Sequence of chain 1.B:
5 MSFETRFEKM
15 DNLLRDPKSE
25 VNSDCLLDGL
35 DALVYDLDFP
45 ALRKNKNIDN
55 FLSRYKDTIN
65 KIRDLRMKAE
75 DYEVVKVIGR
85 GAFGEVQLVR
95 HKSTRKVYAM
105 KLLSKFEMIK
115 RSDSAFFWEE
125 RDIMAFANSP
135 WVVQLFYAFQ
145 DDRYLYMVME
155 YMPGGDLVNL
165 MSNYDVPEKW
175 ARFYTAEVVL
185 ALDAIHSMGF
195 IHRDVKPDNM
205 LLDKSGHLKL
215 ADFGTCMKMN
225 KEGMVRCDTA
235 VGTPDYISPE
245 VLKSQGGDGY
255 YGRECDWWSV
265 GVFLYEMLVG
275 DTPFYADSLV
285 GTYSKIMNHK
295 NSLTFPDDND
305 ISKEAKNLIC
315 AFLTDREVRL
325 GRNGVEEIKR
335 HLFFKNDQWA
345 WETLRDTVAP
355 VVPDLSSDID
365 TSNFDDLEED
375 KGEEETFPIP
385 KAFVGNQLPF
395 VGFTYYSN

This protein binds this small molecule.
Small molecule (SMILES): Cc1cncc2cccc(S(=O)(=O)N3CCCNC[C@@H]3C)c12

Binding-site contacts:
Ligand atom C1 contacts residue MET156 of chain 1.B at 3.5 Å (hydrophobic).
Ligand atom C8 contacts residue MET153 of chain 1.B at 3.7 Å (hydrophobic).
Ligand atom C7 contacts residue ALA215 of chain 1.B at 3.9 Å (hydrophobic).
Ligand atom N2 contacts residue GLU154 of chain 1.B at 4.1 Å.
Ligand atom C7 contacts residue MET153 of chain 1.B at 3.6 Å (hydrophobic).
Ligand atom C10 contacts residue LEU205 of chain 1.B at 3.5 Å (hydrophobic).
Ligand atom C3 contacts residue ILE82 of chain 1.B at 3.6 Å (hydrophobic).
Ligand atom O1 contacts residue LEU205 of chain 1.B at 4.0 Å.
Ligand atom C3 contacts residue TYR155 of chain 1.B at 3.9 Å (hydrophobic).
Ligand atom C1 contacts residue GLU154 of chain 1.B at 3.4 Å.
Ligand atom C3 contacts residue MET156 of chain 1.B at 4.0 Å (hydrophobic).
Ligand atom C4 contacts residue LEU205 of chain 1.B at 3.9 Å (hydrophobic).
Ligand atom N2 contacts residue TYR155 of chain 1.B at 3.5 Å.
Ligand atom C3 contacts residue LEU205 of chain 1.B at 4.2 Å (hydrophobic).
Ligand atom C4 contacts residue PHE368 of chain 1.B at 4.2 Å (hydrophobic).
Ligand atom C2M contacts residue ASN203 of chain 1.B at 4.2 Å.
Ligand atom C27 contacts residue VAL90 of chain 1.B at 4.0 Å (hydrophobic).
Ligand atom C5 contacts residue LEU205 of chain 1.B at 3.9 Å (hydrophobic).
Ligand atom CM contacts residue ILE82 of chain 1.B at 4.0 Å (hydrophobic).
Ligand atom N2 contacts residue ALA103 of chain 1.B at 3.5 Å.
Ligand atom C23 contacts residue ASP202 of chain 1.B at 3.6 Å.
Ligand atom C9 contacts residue ALA103 of chain 1.B at 4.0 Å (hydrophobic).
Ligand atom C2M contacts residue ASP202 of chain 1.B at 3.6 Å.
Ligand atom C25 contacts residue ARG84 of chain 1.B at 3.7 Å.
Ligand atom O2 contacts residue VAL90 of chain 1.B at 3.6 Å.
Ligand atom C2M contacts residue ALA215 of chain 1.B at 3.7 Å (hydrophobic).
Ligand atom C3 contacts residue PHE368 of chain 1.B at 3.7 Å (hydrophobic).
Ligand atom CM contacts residue PHE368 of chain 1.B at 3.3 Å (hydrophobic).
Ligand atom C23 contacts residue ASN203 of chain 1.B at 3.4 Å.
Ligand atom O2 contacts residue GLY83 of chain 1.B at 3.6 Å.
Ligand atom C22 contacts residue ASP202 of chain 1.B at 3.6 Å.
Ligand atom C1 contacts residue ALA103 of chain 1.B at 3.4 Å (hydrophobic).
Ligand atom C4 contacts residue ILE82 of chain 1.B at 4.0 Å (hydrophobic).
Ligand atom N2 contacts residue MET156 of chain 1.B at 3.0 Å (h-bond).
Ligand atom C26 contacts residue ARG84 of chain 1.B at 3.5 Å.
Ligand atom C9 contacts residue LEU205 of chain 1.B at 3.6 Å (hydrophobic).
Ligand atom C1 contacts residue TYR155 of chain 1.B at 3.9 Å (hydrophobic).
Ligand atom C8 contacts residue LEU205 of chain 1.B at 4.0 Å (hydrophobic).
Ligand atom C2M contacts residue ASP216 of chain 1.B at 4.0 Å.
Ligand atom C1 contacts residue LEU205 of chain 1.B at 3.9 Å (hydrophobic).